Binding-site contacts:
Ligand atom O6 contacts residue ARG108 of chain 1.B at 3.2 Å (salt-bridge).
Ligand atom C2 contacts residue ASN104 of chain 1.B at 3.2 Å.
Ligand atom C2 contacts residue TRP38 of chain 1.B at 3.4 Å (hydrophobic).
Ligand atom C4 contacts residue TRP38 of chain 1.B at 3.7 Å (hydrophobic).
Ligand atom C3 contacts residue ASN104 of chain 1.B at 3.5 Å.
Ligand atom O2 contacts residue ILE105 of chain 1.B at 2.8 Å (h-bond).
Ligand atom O2 contacts residue ASP374 of chain 1.B at 3.6 Å.
Ligand atom O1 contacts residue BGC3 of chain 1.H at 2.7 Å (h-bond).
Ligand atom O2 contacts residue HIS375 of chain 1.B at 2.9 Å (h-bond).
Ligand atom O6 contacts residue ASP180 of chain 1.B at 3.5 Å (salt-bridge).
Ligand atom C6 contacts residue ASP180 of chain 1.B at 3.3 Å.
Ligand atom O2 contacts residue TYR248 of chain 1.B at 3.7 Å.
Ligand atom C6 contacts residue LYS182 of chain 1.B at 3.6 Å.
Ligand atom O2 contacts residue ASN104 of chain 1.B at 3.1 Å (h-bond).
Ligand atom C6 contacts residue ARG108 of chain 1.B at 3.4 Å.
Ligand atom C6 contacts residue ASN201 of chain 1.B at 3.6 Å.
Ligand atom O5 contacts residue BGC3 of chain 1.H at 3.5 Å (h-bond).
Ligand atom O6 contacts residue TYR51 of chain 1.B at 3.5 Å.
Ligand atom O4 contacts residue TRP38 of chain 1.B at 3.1 Å (h-bond).
Ligand atom O6 contacts residue ASN201 of chain 1.B at 3.6 Å.
Ligand atom O2 contacts residue ASP373 of chain 1.B at 2.6 Å (salt-bridge).
Ligand atom O5 contacts residue ASN37 of chain 1.B at 3.5 Å (h-bond).
Ligand atom O3 contacts residue ASN37 of chain 1.B at 3.0 Å (h-bond).
Ligand atom O3 contacts residue HIS375 of chain 1.B at 3.3 Å (h-bond).
Ligand atom O5 contacts residue ASP199 of chain 1.B at 3.3 Å (salt-bridge).
Ligand atom O2 contacts residue ASP180 of chain 1.B at 2.9 Å (salt-bridge).
Ligand atom C1 contacts residue BGC3 of chain 1.H at 3.2 Å.
Ligand atom O4 contacts residue ASP180 of chain 1.B at 3.5 Å (salt-bridge).
Ligand atom C6 contacts residue ASP199 of chain 1.B at 3.3 Å.
Ligand atom C5 contacts residue ASP180 of chain 1.B at 3.7 Å.
Ligand atom O3 contacts residue ASN104 of chain 1.B at 2.6 Å (h-bond).
Ligand atom O6 contacts residue ASP199 of chain 1.B at 3.1 Å (salt-bridge).
Ligand atom O3 contacts residue ASP199 of chain 1.B at 3.5 Å (salt-bridge).
Ligand atom O1 contacts residue TYR248 of chain 1.B at 3.3 Å (h-bond).
Ligand atom O6 contacts residue ASN37 of chain 1.B at 3.5 Å (h-bond).
Ligand atom O6 contacts residue LYS182 of chain 1.B at 2.6 Å (salt-bridge).
Ligand atom C6 contacts residue ASN37 of chain 1.B at 3.7 Å.
Ligand atom C2 contacts residue ASP373 of chain 1.B at 3.1 Å.
Ligand atom O2 contacts residue ASN37 of chain 1.B at 3.2 Å (h-bond).
Ligand atom C1 contacts residue TRP372 of chain 1.B at 3.8 Å (hydrophobic).

This small molecule binds to this protein.
Small molecule (SMILES): OC[C@H]1O[C@@H](O[C@H]2[C@H](O)[C@@H](O)[C@H](O[C@H]3[C@H](O)[C@@H](O)[C@@H](O)O[C@@H]3CO)O[C@@H]2CO)[C@H](O)[C@@H](O)[C@@H]1O

Sequence of chain 1.B:
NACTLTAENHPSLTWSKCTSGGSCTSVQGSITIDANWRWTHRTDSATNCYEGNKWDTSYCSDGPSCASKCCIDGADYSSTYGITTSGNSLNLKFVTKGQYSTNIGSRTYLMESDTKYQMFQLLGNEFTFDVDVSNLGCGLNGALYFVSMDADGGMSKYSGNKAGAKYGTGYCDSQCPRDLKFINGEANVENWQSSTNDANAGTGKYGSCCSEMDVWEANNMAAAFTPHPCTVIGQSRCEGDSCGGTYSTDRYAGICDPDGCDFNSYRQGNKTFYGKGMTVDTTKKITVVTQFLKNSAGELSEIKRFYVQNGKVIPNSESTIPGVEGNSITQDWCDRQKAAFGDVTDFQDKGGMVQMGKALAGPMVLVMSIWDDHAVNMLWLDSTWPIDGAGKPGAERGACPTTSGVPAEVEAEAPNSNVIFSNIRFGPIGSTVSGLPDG